Binding-site contacts:
Ligand atom C3 contacts residue ASP28 of chain 1.A at 3.3 Å.
Ligand atom O3P contacts residue ARG279 of chain 1.A at 2.7 Å (salt-bridge).
Ligand atom O3 contacts residue LYS126 of chain 1.A at 3.2 Å (salt-bridge).
Ligand atom O2P contacts residue CYS277 of chain 1.A at 3.7 Å.
Ligand atom C3 contacts residue LYS206 of chain 1.A at 2.4 Å.
Ligand atom O4 contacts residue LYS206 of chain 1.A at 3.5 Å (salt-bridge).
Ligand atom C4 contacts residue GLN29 of chain 1.A at 3.6 Å.
Ligand atom O1 contacts residue LYS206 of chain 1.A at 3.5 Å (salt-bridge).
Ligand atom O3P contacts residue GLY278 of chain 1.A at 3.8 Å.
Ligand atom P1 contacts residue SER250 of chain 1.A at 3.5 Å.
Ligand atom C4 contacts residue LYS206 of chain 1.A at 3.6 Å.
Ligand atom P2 contacts residue THR95 of chain 1.A at 3.2 Å.
Ligand atom O4P contacts residue THR95 of chain 1.A at 2.8 Å (h-bond).
Ligand atom O3P contacts residue GLN29 of chain 1.A at 3.0 Å (h-bond).
Ligand atom O1 contacts residue GLN29 of chain 1.A at 3.3 Å (h-bond).
Ligand atom O2P contacts residue SER250 of chain 1.A at 2.7 Å (h-bond).
Ligand atom O5P contacts residue ALA32 of chain 1.A at 3.0 Å (h-bond).
Ligand atom O5P contacts residue ARG30 of chain 1.A at 3.0 Å (salt-bridge).
Ligand atom O2P contacts residue GLY278 of chain 1.A at 2.9 Å (h-bond).
Ligand atom O3 contacts residue LYS206 of chain 1.A at 2.5 Å (salt-bridge).
Ligand atom O5 contacts residue GLN29 of chain 1.A at 3.1 Å.
Ligand atom C1 contacts residue LEU276 of chain 1.A at 3.2 Å (hydrophobic).
Ligand atom O5P contacts residue THR95 of chain 1.A at 3.0 Å (h-bond).
Ligand atom O3 contacts residue GLN164 of chain 1.A at 3.3 Å (h-bond).
Ligand atom O1P contacts residue SER250 of chain 1.A at 3.8 Å.
Ligand atom C5 contacts residue ASP28 of chain 1.A at 3.3 Å.
Ligand atom O3 contacts residue LEU69 of chain 1.A at 3.5 Å.
Ligand atom O5P contacts residue GLY31 of chain 1.A at 3.5 Å (h-bond).
Ligand atom P1 contacts residue ARG279 of chain 1.A at 3.6 Å.
Ligand atom O5 contacts residue ASP28 of chain 1.A at 2.4 Å (salt-bridge).
Ligand atom C1 contacts residue ALA26 of chain 1.A at 3.6 Å (hydrophobic).
Ligand atom O2P contacts residue LEU276 of chain 1.A at 3.6 Å.
Ligand atom C2 contacts residue LYS206 of chain 1.A at 1.3 Å.
Ligand atom O1P contacts residue ARG279 of chain 1.A at 2.8 Å (salt-bridge).
Ligand atom O6 contacts residue GLN29 of chain 1.A at 3.6 Å.
Ligand atom O4 contacts residue GLN164 of chain 1.A at 2.9 Å (h-bond).
Ligand atom C1 contacts residue LYS206 of chain 1.A at 2.4 Å.
Ligand atom O1P contacts residue ALA251 of chain 1.A at 3.0 Å (h-bond).
Ligand atom O3 contacts residue ASP28 of chain 1.A at 2.7 Å (salt-bridge).
Ligand atom C2 contacts residue GLN164 of chain 1.A at 3.6 Å.

Sequence of chain 1.A:
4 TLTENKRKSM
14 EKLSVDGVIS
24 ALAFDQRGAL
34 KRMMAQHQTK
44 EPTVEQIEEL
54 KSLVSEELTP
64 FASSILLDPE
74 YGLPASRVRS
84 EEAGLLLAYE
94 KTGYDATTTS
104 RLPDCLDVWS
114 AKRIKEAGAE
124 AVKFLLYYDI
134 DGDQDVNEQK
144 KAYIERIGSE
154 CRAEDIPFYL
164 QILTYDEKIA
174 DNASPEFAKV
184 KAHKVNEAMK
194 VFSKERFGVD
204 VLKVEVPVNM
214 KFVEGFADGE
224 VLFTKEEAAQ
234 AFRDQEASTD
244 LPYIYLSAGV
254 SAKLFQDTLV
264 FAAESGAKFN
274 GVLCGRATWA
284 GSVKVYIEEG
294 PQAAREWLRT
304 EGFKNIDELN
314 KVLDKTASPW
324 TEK

A small-molecule ligand and the protein it binds are described below.
Small molecule (SMILES): O=C(COP(=O)(O)O)[C@@H](O)[C@H](O)[C@H](O)COP(=O)(O)O